Sequence of chain 1.C:
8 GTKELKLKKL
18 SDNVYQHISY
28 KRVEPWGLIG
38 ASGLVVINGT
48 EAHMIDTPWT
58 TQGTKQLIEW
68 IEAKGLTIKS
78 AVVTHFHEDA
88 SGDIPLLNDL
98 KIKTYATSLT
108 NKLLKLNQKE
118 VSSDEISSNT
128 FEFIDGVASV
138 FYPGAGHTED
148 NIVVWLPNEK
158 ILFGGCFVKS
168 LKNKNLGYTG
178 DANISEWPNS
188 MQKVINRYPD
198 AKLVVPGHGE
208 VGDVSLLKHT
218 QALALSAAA

Binding-site contacts:
Ligand atom C3 contacts residue HIS205 of chain 1.C at 3.5 Å.
Ligand atom C5 contacts residue ZN1 of chain 1.L at 3.3 Å.
Ligand atom C5 contacts residue HIS205 of chain 1.C at 3.7 Å.
Ligand atom N4 contacts residue HIS205 of chain 1.C at 2.7 Å (h-bond).
Ligand atom O32 contacts residue ZN1 of chain 1.L at 2.6 Å.
Ligand atom O32 contacts residue HIS144 of chain 1.C at 3.6 Å.
Ligand atom O71 contacts residue ZN1 of chain 1.K at 2.7 Å.
Ligand atom O31 contacts residue GLY174 of chain 1.C at 3.4 Å.
Ligand atom O71 contacts residue HIS144 of chain 1.C at 3.2 Å.
Ligand atom C31 contacts residue LYS166 of chain 1.C at 3.8 Å.
Ligand atom O72 contacts residue HIS84 of chain 1.C at 3.4 Å (h-bond).
Ligand atom O72 contacts residue CYS163 of chain 1.C at 3.7 Å.
Ligand atom O72 contacts residue HIS144 of chain 1.C at 3.5 Å (h-bond).
Ligand atom O32 contacts residue LYS166 of chain 1.C at 3.1 Å (salt-bridge).
Ligand atom C7 contacts residue ZN1 of chain 1.L at 3.4 Å.
Ligand atom O32 contacts residue HIS205 of chain 1.C at 3.2 Å (h-bond).
Ligand atom C31 contacts residue ZN1 of chain 1.L at 3.2 Å.
Ligand atom N4 contacts residue ZN1 of chain 1.L at 2.2 Å.
Ligand atom O7A contacts residue TRP33 of chain 1.C at 3.7 Å.
Ligand atom O72 contacts residue ZN1 of chain 1.L at 2.6 Å.
Ligand atom O71 contacts residue HIS84 of chain 1.C at 3.0 Å (h-bond).
Ligand atom C7 contacts residue ASP86 of chain 1.C at 3.8 Å.
Ligand atom C5 contacts residue ASP86 of chain 1.C at 3.7 Å.
Ligand atom O71 contacts residue TYR175 of chain 1.C at 3.5 Å.
Ligand atom C3 contacts residue ZN1 of chain 1.L at 3.1 Å.
Ligand atom C7 contacts residue HIS144 of chain 1.C at 3.8 Å.
Ligand atom C7 contacts residue ZN1 of chain 1.K at 2.8 Å.
Ligand atom C62 contacts residue TRP56 of chain 1.C at 2.8 Å (hydrophobic).
Ligand atom C4A contacts residue HIS205 of chain 1.C at 3.7 Å.
Ligand atom C31 contacts residue HIS144 of chain 1.C at 3.8 Å.
Ligand atom N3A contacts residue ASN170 of chain 1.C at 3.7 Å.
Ligand atom O72 contacts residue ZN1 of chain 1.K at 2.2 Å.
Ligand atom O32 contacts residue CYS163 of chain 1.C at 3.6 Å.
Ligand atom O72 contacts residue ASP86 of chain 1.C at 2.8 Å (salt-bridge).
Ligand atom C7 contacts residue HIS84 of chain 1.C at 3.4 Å.
Ligand atom O31 contacts residue TYR175 of chain 1.C at 2.8 Å (h-bond).
Ligand atom O31 contacts residue LYS166 of chain 1.C at 3.6 Å (salt-bridge).
Ligand atom C2 contacts residue TYR175 of chain 1.C at 3.8 Å (hydrophobic).
Ligand atom C31 contacts residue HIS205 of chain 1.C at 3.7 Å.
Ligand atom N4 contacts residue ASP86 of chain 1.C at 3.4 Å (salt-bridge).

The protein below binds the small molecule below.
Small molecule (SMILES): C[C@@H]1[C@H]([C@H](C(=O)O)[C@@H](C)O)N=C(C(=O)O)[C@H]1S[C@@H]1CN[C@H](C(=O)N(C)C)C1